Sequence of chain 10.M:
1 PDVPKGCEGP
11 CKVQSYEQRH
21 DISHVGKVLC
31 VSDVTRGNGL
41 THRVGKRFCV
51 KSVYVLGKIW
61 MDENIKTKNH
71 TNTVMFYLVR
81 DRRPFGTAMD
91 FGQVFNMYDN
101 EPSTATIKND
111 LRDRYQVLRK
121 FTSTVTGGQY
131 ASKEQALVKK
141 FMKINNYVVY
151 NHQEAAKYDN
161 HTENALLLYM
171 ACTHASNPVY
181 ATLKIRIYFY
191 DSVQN

Sequence of chain 10.O:
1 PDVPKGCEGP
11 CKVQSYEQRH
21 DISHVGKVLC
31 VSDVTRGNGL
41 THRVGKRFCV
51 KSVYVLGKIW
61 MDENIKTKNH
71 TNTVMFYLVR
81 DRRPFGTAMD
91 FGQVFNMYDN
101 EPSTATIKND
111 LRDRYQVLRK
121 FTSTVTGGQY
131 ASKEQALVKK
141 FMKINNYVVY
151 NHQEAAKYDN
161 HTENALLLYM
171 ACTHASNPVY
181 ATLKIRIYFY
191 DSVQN

Sequence of chain 9.I:
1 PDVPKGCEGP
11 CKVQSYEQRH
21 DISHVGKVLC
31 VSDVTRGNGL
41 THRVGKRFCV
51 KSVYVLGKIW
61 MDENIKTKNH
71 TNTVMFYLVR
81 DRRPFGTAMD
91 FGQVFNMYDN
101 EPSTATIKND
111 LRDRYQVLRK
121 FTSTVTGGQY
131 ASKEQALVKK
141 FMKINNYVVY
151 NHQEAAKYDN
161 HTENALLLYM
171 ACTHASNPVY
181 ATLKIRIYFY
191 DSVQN

Binding-site contacts:
Ligand atom O3' contacts residue ASN195 of chain 9.I at 3.4 Å (h-bond).
Ligand atom C5' contacts residue ARG47 of chain 9.I at 3.6 Å.
Ligand atom OP2 contacts residue TYR54 of chain 10.O at 2.9 Å (h-bond).
Ligand atom OP1 contacts residue LYS120 of chain 10.M at 3.0 Å (salt-bridge).
Ligand atom N1 contacts residue PHE141 of chain 10.O at 3.5 Å.
Ligand atom OP1 contacts residue GLU163 of chain 9.I at 3.5 Å (salt-bridge).
Ligand atom O3' contacts residue ARG47 of chain 9.I at 3.4 Å (salt-bridge).
Ligand atom OP2 contacts residue ASN195 of chain 9.I at 3.4 Å (h-bond).
Ligand atom OP2 contacts residue TYR188 of chain 10.O at 2.7 Å (h-bond).
Ligand atom OP1 contacts residue VAL117 of chain 10.M at 3.4 Å.
Ligand atom C2' contacts residue CYS11 of chain 10.O at 3.5 Å (hydrophobic).
Ligand atom O2 contacts residue TYR188 of chain 10.O at 3.2 Å.
Ligand atom N6 contacts residue PHE141 of chain 10.O at 3.4 Å.
Ligand atom O3' contacts residue ARG82 of chain 10.M at 3.5 Å (salt-bridge).
Ligand atom C2' contacts residue ASN195 of chain 9.I at 3.6 Å.
Ligand atom C2' contacts residue TYR188 of chain 10.O at 3.0 Å (hydrophobic).
Ligand atom N7 contacts residue PHE141 of chain 10.O at 3.5 Å.
Ligand atom C5 contacts residue PHE141 of chain 10.O at 3.4 Å (hydrophobic).
Ligand atom OP1 contacts residue ARG82 of chain 10.M at 3.1 Å (salt-bridge).
Ligand atom O3' contacts residue TYR188 of chain 10.O at 3.0 Å (h-bond).
Ligand atom O4' contacts residue ARG80 of chain 10.M at 3.2 Å (salt-bridge).
Ligand atom OP1 contacts residue ARG112 of chain 10.M at 2.8 Å (salt-bridge).
Ligand atom O5' contacts residue ARG112 of chain 10.M at 3.3 Å.
Ligand atom C6 contacts residue PHE141 of chain 10.O at 3.4 Å (hydrophobic).
Ligand atom C6 contacts residue CYS11 of chain 10.O at 3.6 Å (hydrophobic).
Ligand atom C5' contacts residue ARG82 of chain 10.M at 3.5 Å.
Ligand atom OP2 contacts residue ASN195 of chain 9.I at 2.9 Å (h-bond).
Ligand atom C5' contacts residue ARG112 of chain 10.M at 3.6 Å.
Ligand atom C4 contacts residue PHE141 of chain 10.O at 3.5 Å (hydrophobic).
Ligand atom OP2 contacts residue ARG186 of chain 10.O at 3.0 Å (salt-bridge).
Ligand atom OP2 contacts residue LYS120 of chain 10.M at 2.9 Å (salt-bridge).
Ligand atom O4' contacts residue GLN116 of chain 10.M at 3.6 Å.
Ligand atom C5' contacts residue ARG80 of chain 10.M at 3.4 Å.
Ligand atom P contacts residue TYR188 of chain 10.O at 3.4 Å.
Ligand atom OP1 contacts residue ARG47 of chain 9.I at 3.3 Å (salt-bridge).
Ligand atom C4' contacts residue ARG80 of chain 10.M at 3.5 Å.
Ligand atom C3' contacts residue TYR188 of chain 10.O at 3.2 Å (hydrophobic).
Ligand atom OP1 contacts residue ARG119 of chain 10.M at 3.6 Å.
Ligand atom OP1 contacts residue ASP113 of chain 10.M at 2.9 Å (salt-bridge).
Ligand atom N4 contacts residue LYS51 of chain 10.O at 3.5 Å.

This small molecule binds to this protein.
Small molecule (SMILES): Nc1ccn([C@H]2C[C@H](O[P](=O)(O)OC[C@H]3O[C@@H](n4ccc(N)nc4=O)C[C@@H]3O[P](=O)(O)OC[C@H]3O[C@@H](n4cnc5c(N)ncnc54)C[C@@H]3O[P](=O)(O)OC[C@H]3O[C@@H](n4ccc(N)nc4=O)C[C@@H]3O)[C@@H](CO[P](=O)(O)O[C@H]3C[C@H](n4cnc5c(N)ncnc54)O[C@@H]3CO[P](=O)(O)O[C@H]3C[C@H](n4cnc5c(N)ncnc54)O[C@@H]3CO[P](=O)(O)O[C@H]3C[C@H](n4ccc(N)nc4=O)O[C@@H]3COP(=O)=O)O2)c(=O)n1